Binding-site contacts:
Ligand atom P2 contacts residue THR446 of chain 1.C at 3.7 Å.
Ligand atom C6 contacts residue THR535 of chain 1.C at 3.7 Å.
Ligand atom O6P contacts residue THR447 of chain 1.C at 2.8 Å (h-bond).
Ligand atom C6 contacts residue THR445 of chain 1.C at 3.5 Å.
Ligand atom O3 contacts residue GLY527 of chain 1.C at 3.0 Å.
Ligand atom O4P contacts residue THR445 of chain 1.C at 2.6 Å (h-bond).
Ligand atom O5 contacts residue LEU444 of chain 1.C at 3.6 Å.
Ligand atom O3P contacts residue GLY531 of chain 1.C at 2.6 Å (h-bond).
Ligand atom C1 contacts residue TRP495 of chain 1.C at 3.7 Å (hydrophobic).
Ligand atom O3P contacts residue PRO530 of chain 1.C at 3.6 Å.
Ligand atom O4P contacts residue SER450 of chain 1.C at 2.6 Å (h-bond).
Ligand atom P2 contacts residue THR445 of chain 1.C at 3.6 Å.
Ligand atom C3 contacts residue ARG529 of chain 1.C at 3.5 Å.
Ligand atom O6 contacts residue GLY533 of chain 1.C at 3.6 Å (h-bond).
Ligand atom O4 contacts residue GLY533 of chain 1.C at 3.5 Å (h-bond).
Ligand atom O6P contacts residue THR446 of chain 1.C at 3.0 Å (h-bond).
Ligand atom C6 contacts residue LEU444 of chain 1.C at 3.2 Å (hydrophobic).
Ligand atom O1P contacts residue ARG502 of chain 1.C at 2.9 Å (salt-bridge).
Ligand atom O4 contacts residue GLY531 of chain 1.C at 2.8 Å (h-bond).
Ligand atom O2 contacts residue LEU444 of chain 1.C at 3.5 Å.
Ligand atom P1 contacts residue GLY531 of chain 1.C at 3.7 Å.
Ligand atom O5P contacts residue SER532 of chain 1.C at 3.5 Å.
Ligand atom P2 contacts residue SER532 of chain 1.C at 3.6 Å.
Ligand atom O4 contacts residue THR535 of chain 1.C at 3.5 Å (h-bond).
Ligand atom O6P contacts residue THR445 of chain 1.C at 3.4 Å (h-bond).
Ligand atom P2 contacts residue SER450 of chain 1.C at 3.6 Å.
Ligand atom O6 contacts residue SER532 of chain 1.C at 3.3 Å.
Ligand atom O1 contacts residue GLY531 of chain 1.C at 3.5 Å (h-bond).
Ligand atom C3 contacts residue GLY531 of chain 1.C at 3.6 Å.
Ligand atom O3 contacts residue ARG529 of chain 1.C at 3.0 Å (salt-bridge).
Ligand atom P1 contacts residue ARG502 of chain 1.C at 3.7 Å.
Ligand atom O2P contacts residue ARG502 of chain 1.C at 2.8 Å (salt-bridge).
Ligand atom O5P contacts residue GLY533 of chain 1.C at 2.9 Å (h-bond).
Ligand atom C4 contacts residue GLY531 of chain 1.C at 3.6 Å.
Ligand atom O6P contacts residue SER532 of chain 1.C at 3.1 Å.
Ligand atom O2 contacts residue GLY527 of chain 1.C at 3.6 Å.
Ligand atom O1P contacts residue THR446 of chain 1.C at 3.7 Å.
Ligand atom O4 contacts residue TYR534 of chain 1.C at 2.9 Å (h-bond).
Ligand atom O4 contacts residue SER532 of chain 1.C at 3.7 Å.
Ligand atom O2P contacts residue TRP495 of chain 1.C at 2.8 Å (h-bond).

The protein below binds the small molecule below.
Small molecule (SMILES): O=P(O)(O)OC[C@H]1O[C@](O)(COP(=O)(O)O)[C@@H](O)[C@@H]1O

Sequence of chain 1.C:
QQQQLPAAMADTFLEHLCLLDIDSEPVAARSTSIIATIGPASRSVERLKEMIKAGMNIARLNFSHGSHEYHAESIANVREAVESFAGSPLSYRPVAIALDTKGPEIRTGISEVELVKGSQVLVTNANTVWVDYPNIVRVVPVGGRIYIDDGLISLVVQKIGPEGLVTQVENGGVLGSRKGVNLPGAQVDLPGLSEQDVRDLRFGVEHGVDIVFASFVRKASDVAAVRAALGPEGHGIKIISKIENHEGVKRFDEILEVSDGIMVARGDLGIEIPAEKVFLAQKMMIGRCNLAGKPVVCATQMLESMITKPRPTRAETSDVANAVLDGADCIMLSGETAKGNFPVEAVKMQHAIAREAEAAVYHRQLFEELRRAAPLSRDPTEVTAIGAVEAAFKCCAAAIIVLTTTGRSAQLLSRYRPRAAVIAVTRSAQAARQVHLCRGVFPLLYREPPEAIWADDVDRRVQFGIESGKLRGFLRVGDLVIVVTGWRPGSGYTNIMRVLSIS